Sequence of chain 1.A:
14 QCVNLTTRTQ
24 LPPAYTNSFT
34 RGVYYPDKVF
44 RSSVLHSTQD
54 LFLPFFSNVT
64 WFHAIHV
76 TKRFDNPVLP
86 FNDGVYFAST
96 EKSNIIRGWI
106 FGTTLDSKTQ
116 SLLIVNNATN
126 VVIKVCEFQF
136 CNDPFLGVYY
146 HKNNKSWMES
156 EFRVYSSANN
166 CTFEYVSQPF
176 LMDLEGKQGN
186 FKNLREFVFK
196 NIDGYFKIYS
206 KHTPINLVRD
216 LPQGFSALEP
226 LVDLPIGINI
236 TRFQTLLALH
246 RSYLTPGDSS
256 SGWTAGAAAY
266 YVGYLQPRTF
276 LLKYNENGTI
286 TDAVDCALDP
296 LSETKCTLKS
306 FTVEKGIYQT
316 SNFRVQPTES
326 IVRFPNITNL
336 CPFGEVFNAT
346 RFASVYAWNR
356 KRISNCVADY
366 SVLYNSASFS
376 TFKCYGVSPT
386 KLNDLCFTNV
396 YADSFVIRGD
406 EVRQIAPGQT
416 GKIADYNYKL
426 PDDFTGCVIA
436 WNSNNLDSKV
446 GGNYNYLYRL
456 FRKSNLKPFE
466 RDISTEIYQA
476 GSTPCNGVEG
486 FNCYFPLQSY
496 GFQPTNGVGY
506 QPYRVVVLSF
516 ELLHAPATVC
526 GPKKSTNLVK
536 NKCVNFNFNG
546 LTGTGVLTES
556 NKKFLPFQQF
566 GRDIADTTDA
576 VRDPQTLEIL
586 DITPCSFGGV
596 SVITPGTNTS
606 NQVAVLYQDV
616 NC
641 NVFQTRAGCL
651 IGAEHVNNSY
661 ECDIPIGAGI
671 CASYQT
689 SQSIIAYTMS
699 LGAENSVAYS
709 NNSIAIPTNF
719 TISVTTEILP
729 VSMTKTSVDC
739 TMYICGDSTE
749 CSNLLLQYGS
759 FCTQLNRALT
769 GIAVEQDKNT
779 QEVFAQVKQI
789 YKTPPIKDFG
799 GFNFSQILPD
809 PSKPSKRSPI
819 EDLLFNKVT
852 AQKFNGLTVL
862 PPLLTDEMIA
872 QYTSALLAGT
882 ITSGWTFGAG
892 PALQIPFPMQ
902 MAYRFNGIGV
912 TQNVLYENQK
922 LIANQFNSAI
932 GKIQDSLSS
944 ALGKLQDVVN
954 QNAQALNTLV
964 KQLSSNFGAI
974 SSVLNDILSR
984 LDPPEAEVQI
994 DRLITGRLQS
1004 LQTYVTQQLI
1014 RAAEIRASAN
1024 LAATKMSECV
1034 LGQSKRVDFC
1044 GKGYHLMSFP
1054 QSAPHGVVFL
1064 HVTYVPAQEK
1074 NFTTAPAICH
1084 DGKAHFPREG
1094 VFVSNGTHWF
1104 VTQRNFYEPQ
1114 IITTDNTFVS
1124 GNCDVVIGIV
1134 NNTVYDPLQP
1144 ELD

Binding-site contacts:
Ligand atom N2 contacts residue ASN1134 of chain 1.A at 2.9 Å (h-bond).
Ligand atom O7 contacts residue ASN1134 of chain 1.A at 4.3 Å.
Ligand atom C7 contacts residue ASN1134 of chain 1.A at 3.8 Å.
Ligand atom C5 contacts residue ASN1134 of chain 1.A at 3.7 Å.
Ligand atom O5 contacts residue ASN1134 of chain 1.A at 2.4 Å (h-bond).
Ligand atom C4 contacts residue ASN1134 of chain 1.A at 4.2 Å.
Ligand atom C1 contacts residue ASN1134 of chain 1.A at 1.4 Å.
Ligand atom C3 contacts residue ASN1134 of chain 1.A at 3.8 Å.
Ligand atom C2 contacts residue ASN1134 of chain 1.A at 2.5 Å.

A small-molecule ligand and the protein it binds are described below.
Small molecule (SMILES): CC(=O)N[C@H]1[C@H](O[C@H]2[C@H](O)[C@@H](NC(C)=O)CO[C@@H]2CO)O[C@H](CO)[C@@H](O)[C@@H]1O